Sequence of chain 1.A:
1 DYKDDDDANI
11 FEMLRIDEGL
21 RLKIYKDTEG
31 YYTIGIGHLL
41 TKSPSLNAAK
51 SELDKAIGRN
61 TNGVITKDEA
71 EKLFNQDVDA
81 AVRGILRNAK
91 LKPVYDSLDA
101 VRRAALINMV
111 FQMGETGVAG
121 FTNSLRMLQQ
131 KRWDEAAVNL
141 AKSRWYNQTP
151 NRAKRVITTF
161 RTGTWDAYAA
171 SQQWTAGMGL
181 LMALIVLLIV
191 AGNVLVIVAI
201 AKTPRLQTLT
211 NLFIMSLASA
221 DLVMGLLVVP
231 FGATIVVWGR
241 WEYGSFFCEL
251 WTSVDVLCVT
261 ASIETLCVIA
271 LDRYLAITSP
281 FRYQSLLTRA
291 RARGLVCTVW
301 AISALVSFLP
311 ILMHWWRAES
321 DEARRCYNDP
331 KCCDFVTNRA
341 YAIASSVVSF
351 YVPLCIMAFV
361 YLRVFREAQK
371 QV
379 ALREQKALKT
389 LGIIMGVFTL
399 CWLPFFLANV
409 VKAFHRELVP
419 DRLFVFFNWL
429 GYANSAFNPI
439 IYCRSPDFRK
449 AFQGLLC

Binding-site contacts:
Ligand atom O2 contacts residue SER345 of chain 1.A at 3.2 Å.
Ligand atom C5 contacts residue VAL259 of chain 1.A at 3.8 Å (hydrophobic).
Ligand atom C3 contacts residue PHE335 of chain 1.A at 4.0 Å (hydrophobic).
Ligand atom C3 contacts residue SER345 of chain 1.A at 4.0 Å.
Ligand atom C2 contacts residue PHE403 of chain 1.A at 3.6 Å (hydrophobic).
Ligand atom C5 contacts residue VAL256 of chain 1.A at 3.8 Å (hydrophobic).
Ligand atom O1 contacts residue SER345 of chain 1.A at 2.9 Å (h-bond).
Ligand atom C3 contacts residue ASN407 of chain 1.A at 3.6 Å.
Ligand atom O1 contacts residue PHE335 of chain 1.A at 3.7 Å.
Ligand atom N1 contacts residue ASN426 of chain 1.A at 2.8 Å (h-bond).
Ligand atom N1 contacts residue ASP255 of chain 1.A at 2.9 Å (salt-bridge).
Ligand atom C9 contacts residue ASN426 of chain 1.A at 4.0 Å.
Ligand atom O1 contacts residue ASN407 of chain 1.A at 2.8 Å (h-bond).
Ligand atom C5 contacts residue SER349 of chain 1.A at 4.1 Å.
Ligand atom O2 contacts residue SER346 of chain 1.A at 4.1 Å.
Ligand atom C2 contacts residue PHE335 of chain 1.A at 3.4 Å (hydrophobic).
Ligand atom C7 contacts residue PHE403 of chain 1.A at 3.7 Å (hydrophobic).
Ligand atom C1 contacts residue VAL256 of chain 1.A at 4.1 Å (hydrophobic).
Ligand atom C6 contacts residue VAL256 of chain 1.A at 3.9 Å (hydrophobic).
Ligand atom O2 contacts residue SER349 of chain 1.A at 3.0 Å (h-bond).
Ligand atom C9 contacts residue TYR430 of chain 1.A at 3.9 Å (hydrophobic).
Ligand atom O3 contacts residue ASN426 of chain 1.A at 3.2 Å (h-bond).
Ligand atom C8 contacts residue ASP255 of chain 1.A at 3.0 Å.
Ligand atom C1 contacts residue PHE403 of chain 1.A at 3.8 Å (hydrophobic).
Ligand atom C4 contacts residue VAL256 of chain 1.A at 3.9 Å (hydrophobic).
Ligand atom N1 contacts residue TYR430 of chain 1.A at 3.8 Å.
Ligand atom O3 contacts residue VAL259 of chain 1.A at 3.8 Å.
Ligand atom C8 contacts residue ASN426 of chain 1.A at 3.7 Å.
Ligand atom C9 contacts residue ASP255 of chain 1.A at 2.9 Å.
Ligand atom C4 contacts residue SER349 of chain 1.A at 4.0 Å.
Ligand atom C7 contacts residue ASN426 of chain 1.A at 3.4 Å.
Ligand atom C3 contacts residue PHE404 of chain 1.A at 4.1 Å (hydrophobic).
Ligand atom O2 contacts residue VAL256 of chain 1.A at 3.9 Å.
Ligand atom C7 contacts residue ASP255 of chain 1.A at 3.6 Å.
Ligand atom C4 contacts residue PHE404 of chain 1.A at 3.9 Å (hydrophobic).
Ligand atom O2 contacts residue PHE404 of chain 1.A at 4.0 Å.
Ligand atom C2 contacts residue ASN407 of chain 1.A at 3.9 Å.
Ligand atom O3 contacts residue TYR430 of chain 1.A at 4.1 Å.
Ligand atom C6 contacts residue VAL259 of chain 1.A at 3.8 Å (hydrophobic).
Ligand atom O3 contacts residue ASP255 of chain 1.A at 3.0 Å (salt-bridge).

This protein binds this small molecule.
Small molecule (SMILES): CNC[C@H](O)c1ccc(O)c(O)c1